The small molecule below binds the protein below.
Small molecule (SMILES): CC(C)C[C@H](NC(=O)[C@H](Cc1ccc(O)cc1)NC(=O)[C@H](CCC(=O)O)NC(=O)[C@@H](N)CCC(=O)O)C(=O)N[C@@H](CCC(N)=O)C(=O)N[C@@H](C)C(=O)N[C@@H](Cc1ccccc1)C(=O)N[C@H](C(=O)N[C@@H](Cc1ccc(O)cc1)C(=O)O)[C@@H](C)O

Sequence of chain 1.A:
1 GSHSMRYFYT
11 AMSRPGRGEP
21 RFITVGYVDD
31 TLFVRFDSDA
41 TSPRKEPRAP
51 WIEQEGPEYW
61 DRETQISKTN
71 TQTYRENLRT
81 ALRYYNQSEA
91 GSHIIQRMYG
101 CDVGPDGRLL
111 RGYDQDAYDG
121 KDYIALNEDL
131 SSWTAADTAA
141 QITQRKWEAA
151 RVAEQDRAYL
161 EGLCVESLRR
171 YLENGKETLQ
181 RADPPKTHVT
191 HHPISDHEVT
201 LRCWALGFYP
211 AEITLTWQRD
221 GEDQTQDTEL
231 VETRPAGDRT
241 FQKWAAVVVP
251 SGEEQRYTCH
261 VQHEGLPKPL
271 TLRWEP

Binding-site contacts:
Ligand atom OE2 contacts residue ARG170 of chain 1.A at 2.6 Å (salt-bridge).
Ligand atom CA contacts residue TYR99 of chain 1.A at 3.3 Å (hydrophobic).
Ligand atom CA contacts residue GLU63 of chain 1.A at 3.4 Å.
Ligand atom N contacts residue ASN77 of chain 1.A at 2.9 Å (h-bond).
Ligand atom N contacts residue SER167 of chain 1.A at 3.3 Å (h-bond).
Ligand atom OH contacts residue ASP116 of chain 1.A at 2.5 Å (salt-bridge).
Ligand atom CE1 contacts residue TYR123 of chain 1.A at 3.5 Å (hydrophobic).
Ligand atom CD contacts residue LYS45 of chain 1.A at 3.4 Å.
Ligand atom OE1 contacts residue ARG62 of chain 1.A at 3.2 Å (salt-bridge).
Ligand atom OXT contacts residue LYS146 of chain 1.A at 3.4 Å.
Ligand atom CG contacts residue TYR59 of chain 1.A at 3.4 Å (hydrophobic).
Ligand atom CE2 contacts residue ASP116 of chain 1.A at 3.3 Å.
Ligand atom O contacts residue TRP147 of chain 1.A at 2.9 Å (h-bond).
Ligand atom OE2 contacts residue LYS45 of chain 1.A at 2.6 Å (salt-bridge).
Ligand atom CZ contacts residue ASP116 of chain 1.A at 3.4 Å.
Ligand atom OG1 contacts residue GLU76 of chain 1.A at 2.8 Å (salt-bridge).
Ligand atom CG contacts residue TYR99 of chain 1.A at 3.4 Å (hydrophobic).
Ligand atom CB contacts residue TYR99 of chain 1.A at 3.3 Å (hydrophobic).
Ligand atom OH contacts residue ASP156 of chain 1.A at 2.5 Å (salt-bridge).
Ligand atom N contacts residue GLU63 of chain 1.A at 2.9 Å (salt-bridge).
Ligand atom OXT contacts residue THR143 of chain 1.A at 2.7 Å (h-bond).
Ligand atom CG contacts residue TYR7 of chain 1.A at 3.5 Å (hydrophobic).
Ligand atom CA contacts residue TYR7 of chain 1.A at 3.2 Å (hydrophobic).
Ligand atom O contacts residue TYR159 of chain 1.A at 2.5 Å (h-bond).
Ligand atom C contacts residue TYR7 of chain 1.A at 3.4 Å (hydrophobic).
Ligand atom CG contacts residue TYR171 of chain 1.A at 3.3 Å (hydrophobic).
Ligand atom OXT contacts residue TYR84 of chain 1.A at 3.0 Å (h-bond).
Ligand atom OE1 contacts residue TYR9 of chain 1.A at 2.5 Å (h-bond).
Ligand atom CA contacts residue ASN77 of chain 1.A at 3.3 Å.
Ligand atom N contacts residue TYR99 of chain 1.A at 3.3 Å (h-bond).
Ligand atom CB contacts residue ASN77 of chain 1.A at 3.1 Å.
Ligand atom N contacts residue TYR7 of chain 1.A at 3.0 Å (h-bond).
Ligand atom CZ contacts residue ASP156 of chain 1.A at 3.3 Å.
Ligand atom OE1 contacts residue TYR99 of chain 1.A at 2.8 Å (h-bond).
Ligand atom CB contacts residue TYR159 of chain 1.A at 3.5 Å (hydrophobic).
Ligand atom CD2 contacts residue TYR159 of chain 1.A at 3.5 Å (hydrophobic).
Ligand atom CE2 contacts residue ASP156 of chain 1.A at 3.3 Å.
Ligand atom O contacts residue LYS146 of chain 1.A at 2.9 Å (salt-bridge).
Ligand atom C contacts residue THR143 of chain 1.A at 3.5 Å.
Ligand atom N contacts residue TYR171 of chain 1.A at 2.6 Å (h-bond).